The small molecule below binds the protein below.
Small molecule (SMILES): Cc1cccc(-c2ccc(-c3cc4cnc(NCCCN5CCOCC5)nc4n(CCCCN)c3=O)c(Cl)c2)n1

Binding-site contacts:
Ligand atom C13 contacts residue ALA61 of chain 1.A at 3.5 Å (hydrophobic).
Ligand atom N6 contacts residue LYS63 of chain 1.A at 2.9 Å (salt-bridge).
Ligand atom CL contacts residue ALA61 of chain 1.A at 3.5 Å.
Ligand atom C3 contacts residue ILE81 of chain 1.A at 3.7 Å (hydrophobic).
Ligand atom C12 contacts residue ALA61 of chain 1.A at 3.5 Å (hydrophobic).
Ligand atom N1 contacts residue LEU112 of chain 1.A at 2.9 Å (h-bond).
Ligand atom C16 contacts residue LEU112 of chain 1.A at 3.5 Å (hydrophobic).
Ligand atom C contacts residue GLU80 of chain 1.A at 3.6 Å.
Ligand atom C11 contacts residue ALA61 of chain 1.A at 3.7 Å (hydrophobic).
Ligand atom N5 contacts residue ASN159 of chain 1.A at 3.0 Å (h-bond).
Ligand atom C4 contacts residue LEU84 of chain 1.A at 3.5 Å (hydrophobic).
Ligand atom C8 contacts residue ASP172 of chain 1.A at 3.4 Å.
Ligand atom C2 contacts residue ILE107 of chain 1.A at 3.7 Å (hydrophobic).
Ligand atom C26 contacts residue ASP172 of chain 1.A at 3.5 Å.
Ligand atom C1 contacts residue GLU80 of chain 1.A at 3.3 Å.
Ligand atom C7 contacts residue LYS63 of chain 1.A at 3.5 Å.
Ligand atom C15 contacts residue LEU112 of chain 1.A at 3.6 Å (hydrophobic).
Ligand atom C29 contacts residue MET109 of chain 1.A at 3.5 Å (hydrophobic).
Ligand atom O1 contacts residue VAL48 of chain 1.A at 3.2 Å.
Ligand atom C24 contacts residue EDO1 of chain 1.H at 3.7 Å.
Ligand atom N6 contacts residue GLU80 of chain 1.A at 3.6 Å.
Ligand atom CL contacts residue MET109 of chain 1.A at 3.7 Å.
Ligand atom C15 contacts residue EDO1 of chain 1.H at 3.7 Å.
Ligand atom C28 contacts residue MET109 of chain 1.A at 3.5 Å (hydrophobic).
Ligand atom C13 contacts residue LEU161 of chain 1.A at 3.6 Å (hydrophobic).
Ligand atom C13 contacts residue GLU110 of chain 1.A at 3.1 Å.
Ligand atom C2 contacts residue GLU80 of chain 1.A at 3.6 Å.
Ligand atom C contacts residue PHE45 of chain 1.A at 3.4 Å (hydrophobic).
Ligand atom N5 contacts residue ALA158 of chain 1.A at 2.9 Å (h-bond).
Ligand atom C21 contacts residue GLY113 of chain 1.A at 3.5 Å.
Ligand atom C12 contacts residue LEU161 of chain 1.A at 3.6 Å (hydrophobic).
Ligand atom C20 contacts residue GLY113 of chain 1.A at 3.7 Å.
Ligand atom C6 contacts residue LYS63 of chain 1.A at 3.5 Å.
Ligand atom N5 contacts residue ASP172 of chain 1.A at 2.8 Å (salt-bridge).
Ligand atom C5 contacts residue LYS63 of chain 1.A at 3.7 Å.
Ligand atom C7 contacts residue ASP172 of chain 1.A at 3.4 Å.
Ligand atom C6 contacts residue MET109 of chain 1.A at 3.7 Å (hydrophobic).
Ligand atom N contacts residue LEU112 of chain 1.A at 3.0 Å (h-bond).
Ligand atom C26 contacts residue ALA158 of chain 1.A at 3.0 Å (hydrophobic).
Ligand atom C25 contacts residue ASP172 of chain 1.A at 3.6 Å.

Sequence of chain 1.A:
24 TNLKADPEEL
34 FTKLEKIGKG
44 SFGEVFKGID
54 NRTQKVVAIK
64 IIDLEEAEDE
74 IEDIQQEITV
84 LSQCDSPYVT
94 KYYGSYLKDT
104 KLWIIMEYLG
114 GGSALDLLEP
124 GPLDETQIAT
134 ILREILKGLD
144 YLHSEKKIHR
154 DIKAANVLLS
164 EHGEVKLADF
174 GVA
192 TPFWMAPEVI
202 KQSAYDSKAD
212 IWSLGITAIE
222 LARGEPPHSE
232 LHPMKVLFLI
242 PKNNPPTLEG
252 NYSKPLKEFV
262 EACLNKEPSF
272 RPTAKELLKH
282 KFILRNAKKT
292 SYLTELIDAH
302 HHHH